Sequence of chain 1.C:
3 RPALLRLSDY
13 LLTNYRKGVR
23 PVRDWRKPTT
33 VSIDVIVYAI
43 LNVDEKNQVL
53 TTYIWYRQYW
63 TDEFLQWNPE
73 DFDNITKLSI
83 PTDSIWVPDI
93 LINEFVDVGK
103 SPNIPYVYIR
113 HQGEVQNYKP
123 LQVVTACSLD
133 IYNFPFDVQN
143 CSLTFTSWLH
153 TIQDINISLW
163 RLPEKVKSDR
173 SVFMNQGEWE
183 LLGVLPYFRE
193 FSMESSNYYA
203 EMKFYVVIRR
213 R

The protein below binds the small molecule below.
Small molecule (SMILES): Cc1ccc(Sc2ccccc2N2CCNCC2)c(C)c1

Binding-site contacts:
Ligand atom C12 contacts residue TYR120 of chain 1.B at 3.9 Å (hydrophobic).
Ligand atom C05 contacts residue MET195 of chain 1.C at 3.8 Å (hydrophobic).
Ligand atom C20 contacts residue TRP57 of chain 1.B at 3.7 Å (hydrophobic).
Ligand atom C14 contacts residue TRP150 of chain 1.C at 3.5 Å (hydrophobic).
Ligand atom C19 contacts residue MET195 of chain 1.C at 3.7 Å (hydrophobic).
Ligand atom C09 contacts residue TRP57 of chain 1.B at 3.7 Å (hydrophobic).
Ligand atom C14 contacts residue TYR201 of chain 1.C at 4.1 Å (hydrophobic).
Ligand atom C15 contacts residue TYR201 of chain 1.C at 3.6 Å (hydrophobic).
Ligand atom C12 contacts residue TRP57 of chain 1.B at 3.7 Å (hydrophobic).
Ligand atom C09 contacts residue TYR120 of chain 1.B at 4.0 Å (hydrophobic).
Ligand atom C01 contacts residue ARG163 of chain 1.B at 3.5 Å.
Ligand atom C17 contacts residue TRP150 of chain 1.C at 3.7 Å (hydrophobic).
Ligand atom C11 contacts residue TYR120 of chain 1.B at 3.7 Å (hydrophobic).
Ligand atom C03 contacts residue GLU196 of chain 1.C at 4.1 Å.
Ligand atom N16 contacts residue TRP150 of chain 1.C at 2.7 Å (h-bond).
Ligand atom C02 contacts residue MET195 of chain 1.C at 3.7 Å (hydrophobic).
Ligand atom C18 contacts residue TRP150 of chain 1.C at 3.7 Å (hydrophobic).
Ligand atom C03 contacts residue MET195 of chain 1.C at 3.7 Å (hydrophobic).
Ligand atom C21 contacts residue MET195 of chain 1.C at 3.7 Å (hydrophobic).
Ligand atom C07 contacts residue TRP57 of chain 1.B at 3.6 Å (hydrophobic).
Ligand atom C09 contacts residue ARG59 of chain 1.B at 3.8 Å.
Ligand atom C04 contacts residue ARG59 of chain 1.B at 3.8 Å.
Ligand atom C17 contacts residue TRP57 of chain 1.B at 4.1 Å (hydrophobic).
Ligand atom N16 contacts residue THR148 of chain 1.C at 4.1 Å.
Ligand atom C10 contacts residue TRP57 of chain 1.B at 3.7 Å (hydrophobic).
Ligand atom C10 contacts residue TYR58 of chain 1.B at 3.7 Å (hydrophobic).
Ligand atom C08 contacts residue ARG59 of chain 1.B at 3.9 Å.
Ligand atom N16 contacts residue SER149 of chain 1.C at 3.8 Å.
Ligand atom C11 contacts residue TRP150 of chain 1.C at 3.7 Å (hydrophobic).
Ligand atom N13 contacts residue TRP57 of chain 1.B at 4.0 Å.
Ligand atom N13 contacts residue TRP150 of chain 1.C at 4.1 Å.
Ligand atom C02 contacts residue ARG59 of chain 1.B at 4.0 Å.
Ligand atom C15 contacts residue TRP150 of chain 1.C at 3.1 Å (hydrophobic).
Ligand atom C04 contacts residue MET195 of chain 1.C at 3.8 Å (hydrophobic).
Ligand atom C18 contacts residue TRP57 of chain 1.B at 3.7 Å (hydrophobic).
Ligand atom C01 contacts residue ARG59 of chain 1.B at 3.8 Å.
Ligand atom C10 contacts residue TYR120 of chain 1.B at 3.7 Å (hydrophobic).
Ligand atom C03 contacts residue ARG59 of chain 1.B at 3.5 Å.
Ligand atom C20 contacts residue MET195 of chain 1.C at 4.0 Å (hydrophobic).
Ligand atom S06 contacts residue TRP57 of chain 1.B at 4.0 Å.

Sequence of chain 1.B:
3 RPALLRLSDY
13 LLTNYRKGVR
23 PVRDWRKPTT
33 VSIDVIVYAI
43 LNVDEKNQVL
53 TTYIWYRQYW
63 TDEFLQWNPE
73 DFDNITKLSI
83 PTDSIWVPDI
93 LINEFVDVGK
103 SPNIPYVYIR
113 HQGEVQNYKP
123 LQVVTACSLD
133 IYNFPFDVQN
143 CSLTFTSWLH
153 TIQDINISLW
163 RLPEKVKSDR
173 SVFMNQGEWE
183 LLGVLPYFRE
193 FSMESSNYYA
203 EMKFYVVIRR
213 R